Binding-site contacts:
Ligand atom F2 contacts residue VAL111 of chain 1.A at 3.3 Å.
Ligand atom F1 contacts residue HIS272 of chain 1.A at 3.1 Å.
Ligand atom F6 contacts residue HIS182 of chain 1.A at 3.2 Å.
Ligand atom O4 contacts residue LEU186 of chain 1.A at 3.4 Å.
Ligand atom C3 contacts residue SER155 of chain 1.A at 3.8 Å.
Ligand atom C3 contacts residue TYR28 of chain 1.A at 3.8 Å (hydrophobic).
Ligand atom C4 contacts residue CYS165 of chain 1.A at 3.5 Å (hydrophobic).
Ligand atom C1 contacts residue SER114 of chain 1.A at 3.8 Å.
Ligand atom C29 contacts residue MET149 of chain 1.A at 3.5 Å (hydrophobic).
Ligand atom C29 contacts residue HIS272 of chain 1.A at 3.6 Å.
Ligand atom F5 contacts residue LEU104 of chain 1.A at 3.6 Å.
Ligand atom C6 contacts residue SER152 of chain 1.A at 3.5 Å.
Ligand atom F6 contacts residue ALA180 of chain 1.A at 3.3 Å.
Ligand atom O3 contacts residue HIS272 of chain 1.A at 3.1 Å (h-bond).
Ligand atom C31 contacts residue MET149 of chain 1.A at 3.6 Å (hydrophobic).
Ligand atom F3 contacts residue VAL293 of chain 1.A at 3.7 Å.
Ligand atom F5 contacts residue LEU279 of chain 1.A at 3.3 Å.
Ligand atom F3 contacts residue TYR276 of chain 1.A at 3.5 Å.
Ligand atom F6 contacts residue LEU279 of chain 1.A at 3.3 Å.
Ligand atom O1 contacts residue ARG151 of chain 1.A at 3.0 Å (salt-bridge).
Ligand atom F1 contacts residue PHE297 of chain 1.A at 3.4 Å.
Ligand atom O4 contacts residue HIS182 of chain 1.A at 2.9 Å (h-bond).
Ligand atom F5 contacts residue LEU289 of chain 1.A at 3.6 Å.
Ligand atom C5 contacts residue SER152 of chain 1.A at 3.7 Å.
Ligand atom C10 contacts residue SER152 of chain 1.A at 3.8 Å.
Ligand atom O1 contacts residue SER114 of chain 1.A at 2.9 Å (h-bond).
Ligand atom C23 contacts residue HIS182 of chain 1.A at 3.5 Å.
Ligand atom C31 contacts residue LEU268 of chain 1.A at 3.5 Å (hydrophobic).
Ligand atom O2 contacts residue SER155 of chain 1.A at 3.0 Å (h-bond).
Ligand atom C6 contacts residue TRP163 of chain 1.A at 3.7 Å (hydrophobic).
Ligand atom C7 contacts residue SER152 of chain 1.A at 3.3 Å.
Ligand atom C12 contacts residue VAL177 of chain 1.A at 3.8 Å (hydrophobic).
Ligand atom C29 contacts residue HIS182 of chain 1.A at 3.8 Å.
Ligand atom O2 contacts residue TYR24 of chain 1.A at 3.1 Å (h-bond).
Ligand atom C32 contacts residue LEU190 of chain 1.A at 3.5 Å (hydrophobic).
Ligand atom C9 contacts residue TRP163 of chain 1.A at 3.6 Å (hydrophobic).
Ligand atom O2 contacts residue SER152 of chain 1.A at 3.3 Å.
Ligand atom F4 contacts residue LEU104 of chain 1.A at 3.6 Å.
Ligand atom C22 contacts residue HIS182 of chain 1.A at 3.7 Å.
Ligand atom O3 contacts residue HIS182 of chain 1.A at 3.3 Å (h-bond).

Sequence of chain 1.A:
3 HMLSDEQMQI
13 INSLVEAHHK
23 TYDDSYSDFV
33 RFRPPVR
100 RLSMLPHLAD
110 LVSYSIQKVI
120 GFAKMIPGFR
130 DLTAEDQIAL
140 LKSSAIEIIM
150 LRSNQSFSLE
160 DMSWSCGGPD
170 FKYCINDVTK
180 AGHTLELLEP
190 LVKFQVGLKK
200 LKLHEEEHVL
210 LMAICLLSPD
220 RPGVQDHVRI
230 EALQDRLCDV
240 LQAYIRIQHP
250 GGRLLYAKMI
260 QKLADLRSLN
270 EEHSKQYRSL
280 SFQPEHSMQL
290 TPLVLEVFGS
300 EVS

A protein and the small-molecule ligand that binds it are described below.
Small molecule (SMILES): CC(C)(O)CCC[C@@H](CC#CC(O)(C(F)(F)F)C(F)(F)F)[C@H]1CC[C@H]2/C(=C/C=C3C[C@@H](O)C[C@H](O)C3)CCC[C@]12C